Binding-site contacts:
Ligand atom OXT contacts residue FE1 of chain 1.B at 3.9 Å.
Ligand atom N contacts residue FE1 of chain 1.B at 2.2 Å.
Ligand atom O contacts residue HIS137 of chain 1.A at 3.2 Å.
Ligand atom O contacts residue HIS94 of chain 1.A at 4.3 Å.
Ligand atom C contacts residue HIS92 of chain 1.A at 3.6 Å.
Ligand atom CB contacts residue PHE88 of chain 1.A at 4.2 Å (hydrophobic).
Ligand atom C contacts residue PHE139 of chain 1.A at 4.3 Å (hydrophobic).
Ligand atom N contacts residue HIS137 of chain 1.A at 4.1 Å.
Ligand atom CA contacts residue ARG100 of chain 1.A at 4.3 Å.
Ligand atom CE contacts residue MET87 of chain 1.A at 3.0 Å (hydrophobic).
Ligand atom CE contacts residue PHE88 of chain 1.A at 3.9 Å (hydrophobic).
Ligand atom C contacts residue PHE88 of chain 1.A at 4.1 Å (hydrophobic).
Ligand atom OXT contacts residue PHE88 of chain 1.A at 3.3 Å.
Ligand atom O contacts residue PHE139 of chain 1.A at 4.2 Å.
Ligand atom CB contacts residue HIS92 of chain 1.A at 3.3 Å.
Ligand atom CA contacts residue GLU98 of chain 1.A at 3.5 Å.
Ligand atom N contacts residue ACT1 of chain 1.J at 3.5 Å (h-bond).
Ligand atom N contacts residue GLU98 of chain 1.A at 2.2 Å (salt-bridge).
Ligand atom CB contacts residue FE1 of chain 1.B at 2.9 Å.
Ligand atom CA contacts residue FE1 of chain 1.B at 2.7 Å.
Ligand atom CB contacts residue HIS94 of chain 1.A at 3.5 Å.
Ligand atom O contacts residue FE1 of chain 1.B at 2.2 Å.
Ligand atom N contacts residue HIS92 of chain 1.A at 4.1 Å.
Ligand atom SE contacts residue MET87 of chain 1.A at 4.2 Å.
Ligand atom CG contacts residue PHE88 of chain 1.A at 3.6 Å (hydrophobic).
Ligand atom O contacts residue GLU98 of chain 1.A at 3.0 Å (salt-bridge).
Ligand atom N contacts residue HIS94 of chain 1.A at 3.1 Å (h-bond).
Ligand atom OXT contacts residue GLU98 of chain 1.A at 4.2 Å.
Ligand atom CA contacts residue HIS94 of chain 1.A at 3.8 Å.
Ligand atom SE contacts residue PHE88 of chain 1.A at 3.8 Å.
Ligand atom O contacts residue HIS92 of chain 1.A at 3.1 Å (h-bond).
Ligand atom OXT contacts residue PHE139 of chain 1.A at 3.5 Å.
Ligand atom CA contacts residue PHE88 of chain 1.A at 4.2 Å (hydrophobic).
Ligand atom C contacts residue FE1 of chain 1.B at 2.7 Å.
Ligand atom N contacts residue ARG100 of chain 1.A at 3.8 Å.
Ligand atom C contacts residue GLU98 of chain 1.A at 3.4 Å.
Ligand atom CB contacts residue GLU98 of chain 1.A at 4.4 Å.
Ligand atom OXT contacts residue HIS92 of chain 1.A at 4.1 Å.
Ligand atom CA contacts residue HIS92 of chain 1.A at 3.9 Å.
Ligand atom SE contacts residue ALA161 of chain 1.A at 3.9 Å.

Sequence of chain 1.A:
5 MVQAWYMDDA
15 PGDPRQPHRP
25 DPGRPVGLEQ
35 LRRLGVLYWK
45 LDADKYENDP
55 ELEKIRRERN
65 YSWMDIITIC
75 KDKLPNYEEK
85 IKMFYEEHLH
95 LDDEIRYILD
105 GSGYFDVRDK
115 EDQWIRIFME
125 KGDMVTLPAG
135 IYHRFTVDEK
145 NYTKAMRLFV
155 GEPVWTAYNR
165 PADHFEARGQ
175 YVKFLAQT

The protein below binds the small molecule below.
Small molecule (SMILES): C[Se]CC[C@H](N)C(=O)O